The protein below binds the small molecule below.
Small molecule (SMILES): CC(=O)N[C@@H]1[C@@H](O)[C@H](O)[C@@H](CO)O[C@H]1O

Binding-site contacts:
Ligand atom C5 contacts residue GLN907 of chain 1.B at 4.4 Å.
Ligand atom N2 contacts residue ASN698 of chain 1.B at 3.0 Å (h-bond).
Ligand atom C2 contacts residue ASN698 of chain 1.B at 2.4 Å.
Ligand atom C5 contacts residue ASN698 of chain 1.B at 3.6 Å.
Ligand atom C7 contacts residue ASN698 of chain 1.B at 3.5 Å.
Ligand atom O7 contacts residue ASN698 of chain 1.B at 3.7 Å.
Ligand atom C5 contacts residue LEU903 of chain 1.B at 4.3 Å (hydrophobic).
Ligand atom C4 contacts residue ASN698 of chain 1.B at 4.2 Å.
Ligand atom O7 contacts residue GLN1052 of chain 1.B at 3.9 Å.
Ligand atom O6 contacts residue GLN907 of chain 1.B at 4.3 Å.
Ligand atom O5 contacts residue GLN1052 of chain 1.B at 4.5 Å.
Ligand atom O5 contacts residue ASN698 of chain 1.B at 2.3 Å (h-bond).
Ligand atom C1 contacts residue ASN698 of chain 1.B at 1.4 Å.
Ligand atom C3 contacts residue ASN698 of chain 1.B at 3.8 Å.
Ligand atom O4 contacts residue LEU903 of chain 1.B at 4.5 Å.
Ligand atom C3 contacts residue LEU903 of chain 1.B at 4.1 Å (hydrophobic).
Ligand atom C6 contacts residue GLN907 of chain 1.B at 4.1 Å.

Sequence of chain 1.B:
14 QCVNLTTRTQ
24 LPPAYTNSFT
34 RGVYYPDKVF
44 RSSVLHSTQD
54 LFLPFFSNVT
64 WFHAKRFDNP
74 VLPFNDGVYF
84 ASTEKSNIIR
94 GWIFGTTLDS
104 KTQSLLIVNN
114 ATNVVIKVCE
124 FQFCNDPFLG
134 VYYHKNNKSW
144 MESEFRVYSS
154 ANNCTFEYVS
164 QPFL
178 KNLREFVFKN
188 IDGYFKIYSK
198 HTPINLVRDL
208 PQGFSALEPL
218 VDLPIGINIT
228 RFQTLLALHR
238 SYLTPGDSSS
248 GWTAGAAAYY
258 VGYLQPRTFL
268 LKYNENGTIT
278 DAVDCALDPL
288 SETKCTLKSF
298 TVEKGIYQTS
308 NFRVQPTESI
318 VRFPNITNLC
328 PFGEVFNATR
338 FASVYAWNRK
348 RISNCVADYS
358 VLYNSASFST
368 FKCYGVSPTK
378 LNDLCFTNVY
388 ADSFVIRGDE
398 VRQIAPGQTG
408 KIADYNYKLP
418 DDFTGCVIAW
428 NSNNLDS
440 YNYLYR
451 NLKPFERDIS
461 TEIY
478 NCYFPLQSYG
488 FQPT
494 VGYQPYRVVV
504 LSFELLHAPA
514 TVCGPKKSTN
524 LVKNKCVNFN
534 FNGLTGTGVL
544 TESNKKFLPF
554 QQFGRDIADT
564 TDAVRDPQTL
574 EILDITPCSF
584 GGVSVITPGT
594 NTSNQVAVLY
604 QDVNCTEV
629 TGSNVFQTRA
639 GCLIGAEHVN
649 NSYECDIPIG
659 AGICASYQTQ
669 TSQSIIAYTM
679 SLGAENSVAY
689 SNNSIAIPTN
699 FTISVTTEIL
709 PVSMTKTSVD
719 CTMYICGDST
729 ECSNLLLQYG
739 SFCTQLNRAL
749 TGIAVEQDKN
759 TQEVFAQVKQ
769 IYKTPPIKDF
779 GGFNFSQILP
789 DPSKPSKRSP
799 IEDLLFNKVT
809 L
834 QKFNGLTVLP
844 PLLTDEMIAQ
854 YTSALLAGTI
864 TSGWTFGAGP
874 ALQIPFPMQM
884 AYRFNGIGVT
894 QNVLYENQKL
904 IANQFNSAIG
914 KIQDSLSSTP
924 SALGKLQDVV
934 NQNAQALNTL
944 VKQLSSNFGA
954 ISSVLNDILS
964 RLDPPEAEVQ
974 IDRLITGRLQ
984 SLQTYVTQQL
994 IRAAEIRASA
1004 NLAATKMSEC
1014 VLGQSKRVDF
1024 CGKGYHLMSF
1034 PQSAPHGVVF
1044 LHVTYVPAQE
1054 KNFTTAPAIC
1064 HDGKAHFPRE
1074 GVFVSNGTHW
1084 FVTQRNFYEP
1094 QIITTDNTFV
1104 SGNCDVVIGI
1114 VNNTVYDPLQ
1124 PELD